Binding-site contacts:
Ligand atom OAE contacts residue LEU25 of chain 1.B at 3.7 Å.
Ligand atom CT5 contacts residue ARG70 of chain 1.B at 3.8 Å.
Ligand atom NAA contacts residue ALA11 of chain 1.B at 3.5 Å.
Ligand atom OT1 contacts residue ARG70 of chain 1.B at 3.0 Å (salt-bridge).
Ligand atom CBB contacts residue PHE36 of chain 1.B at 3.7 Å (hydrophobic).
Ligand atom CAW contacts residue ASP32 of chain 1.B at 3.4 Å.
Ligand atom NAR contacts residue NDP1 of chain 1.J at 3.7 Å.
Ligand atom CT5 contacts residue SER37 of chain 1.B at 3.8 Å.
Ligand atom NAS contacts residue ASP32 of chain 1.B at 2.9 Å (salt-bridge).
Ligand atom CAI contacts residue PHE36 of chain 1.B at 3.4 Å (hydrophobic).
Ligand atom NAA contacts residue ASP32 of chain 1.B at 2.6 Å (salt-bridge).
Ligand atom CAW contacts residue ALA11 of chain 1.B at 3.6 Å (hydrophobic).
Ligand atom NAP contacts residue NDP1 of chain 1.J at 3.8 Å.
Ligand atom OE2 contacts residue LEU33 of chain 1.B at 3.8 Å.
Ligand atom CBB contacts residue VAL9 of chain 1.B at 3.5 Å (hydrophobic).
Ligand atom NAR contacts residue TYR119 of chain 1.B at 3.7 Å.
Ligand atom NAP contacts residue ALA11 of chain 1.B at 3.6 Å (h-bond).
Ligand atom CAL contacts residue PHE36 of chain 1.B at 3.9 Å (hydrophobic).
Ligand atom NAR contacts residue PHE36 of chain 1.B at 3.7 Å.
Ligand atom NAR contacts residue CYS113 of chain 1.B at 3.2 Å (h-bond).
Ligand atom NAP contacts residue VAL10 of chain 1.B at 3.4 Å (h-bond).
Ligand atom CBB contacts residue NDP1 of chain 1.J at 3.5 Å.
Ligand atom CAL contacts residue NDP1 of chain 1.J at 3.1 Å.
Ligand atom NAP contacts residue VAL9 of chain 1.B at 3.5 Å.
Ligand atom NT1 contacts residue PHE36 of chain 1.B at 3.6 Å.
Ligand atom CAK contacts residue PHE36 of chain 1.B at 2.9 Å (hydrophobic).
Ligand atom CAL contacts residue CYS113 of chain 1.B at 2.7 Å (hydrophobic).
Ligand atom CAZ contacts residue NDP1 of chain 1.J at 3.2 Å.
Ligand atom CBC contacts residue NDP1 of chain 1.J at 3.6 Å.
Ligand atom CAO contacts residue NDP1 of chain 1.J at 3.5 Å.
Ligand atom CAJ contacts residue LEU33 of chain 1.B at 3.9 Å (hydrophobic).
Ligand atom NAS contacts residue ALA11 of chain 1.B at 3.6 Å.
Ligand atom NAA contacts residue THR134 of chain 1.B at 3.0 Å (h-bond).
Ligand atom OE1 contacts residue LYS34 of chain 1.B at 3.5 Å (salt-bridge).
Ligand atom OXT contacts residue ARG70 of chain 1.B at 3.7 Å.
Ligand atom NAR contacts residue VAL9 of chain 1.B at 2.8 Å (h-bond).
Ligand atom CBA contacts residue ASP32 of chain 1.B at 3.9 Å.
Ligand atom OT1 contacts residue SER37 of chain 1.B at 3.3 Å.
Ligand atom OXT contacts residue SER37 of chain 1.B at 3.9 Å.
Ligand atom NAA contacts residue VAL10 of chain 1.B at 3.8 Å.

This small molecule binds to this protein.
Small molecule (SMILES): Nc1nc(O)c2c(Cc3ccc(C(=O)N[C@@H](CCC(=O)O)C(=O)O)cc3)c[nH]c2n1

Sequence of chain 1.B:
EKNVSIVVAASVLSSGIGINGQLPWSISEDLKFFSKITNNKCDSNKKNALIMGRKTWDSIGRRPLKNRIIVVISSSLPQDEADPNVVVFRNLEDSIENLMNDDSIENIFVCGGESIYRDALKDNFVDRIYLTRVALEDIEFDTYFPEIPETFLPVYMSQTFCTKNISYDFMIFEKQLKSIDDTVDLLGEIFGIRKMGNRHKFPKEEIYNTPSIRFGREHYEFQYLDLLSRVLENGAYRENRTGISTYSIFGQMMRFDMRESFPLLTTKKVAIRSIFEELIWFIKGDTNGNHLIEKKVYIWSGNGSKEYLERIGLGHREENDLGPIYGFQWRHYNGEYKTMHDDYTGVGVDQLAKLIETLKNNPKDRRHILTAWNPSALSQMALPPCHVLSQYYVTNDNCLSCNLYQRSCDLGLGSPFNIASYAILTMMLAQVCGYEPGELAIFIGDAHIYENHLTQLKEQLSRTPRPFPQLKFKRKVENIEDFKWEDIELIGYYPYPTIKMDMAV